Binding-site contacts:
Ligand atom O6 contacts residue GLU427 of chain 1.B at 2.6 Å (salt-bridge).
Ligand atom O4 contacts residue TRP428 of chain 1.B at 3.0 Å (h-bond).
Ligand atom C3 contacts residue GLU373 of chain 1.B at 3.5 Å.
Ligand atom N1 contacts residue TYR317 of chain 1.B at 3.8 Å.
Ligand atom O2 contacts residue HIS143 of chain 1.B at 3.4 Å (h-bond).
Ligand atom C6 contacts residue TYR317 of chain 1.B at 3.8 Å (hydrophobic).
Ligand atom C3 contacts residue HIS143 of chain 1.B at 3.8 Å.
Ligand atom C3 contacts residue GLN42 of chain 1.B at 3.7 Å.
Ligand atom O3 contacts residue TRP428 of chain 1.B at 3.0 Å (h-bond).
Ligand atom C4 contacts residue GLU427 of chain 1.B at 3.4 Å.
Ligand atom C4 contacts residue TRP420 of chain 1.B at 3.6 Å (hydrophobic).
Ligand atom O2 contacts residue GLU188 of chain 1.B at 3.6 Å (salt-bridge).
Ligand atom O7 contacts residue GLU188 of chain 1.B at 3.4 Å (salt-bridge).
Ligand atom C6 contacts residue GLU427 of chain 1.B at 3.4 Å.
Ligand atom O7 contacts residue TYR317 of chain 1.B at 3.4 Å.
Ligand atom O3 contacts residue TRP420 of chain 1.B at 3.6 Å.
Ligand atom C3 contacts residue TRP420 of chain 1.B at 3.8 Å (hydrophobic).
Ligand atom C5 contacts residue TRP420 of chain 1.B at 3.5 Å (hydrophobic).
Ligand atom N5 contacts residue GLU373 of chain 1.B at 3.2 Å (salt-bridge).
Ligand atom N5 contacts residue TYR317 of chain 1.B at 3.2 Å (h-bond).
Ligand atom O6 contacts residue TRP346 of chain 1.B at 3.5 Å.
Ligand atom O2 contacts residue ASN187 of chain 1.B at 3.0 Å (h-bond).
Ligand atom C2 contacts residue TRP144 of chain 1.B at 3.8 Å (hydrophobic).
Ligand atom O3 contacts residue HIS143 of chain 1.B at 2.9 Å (h-bond).
Ligand atom C6 contacts residue TRP420 of chain 1.B at 3.5 Å (hydrophobic).
Ligand atom O2 contacts residue GLU373 of chain 1.B at 2.7 Å (salt-bridge).
Ligand atom O4 contacts residue GLU427 of chain 1.B at 2.8 Å (salt-bridge).
Ligand atom O6 contacts residue PHE436 of chain 1.B at 3.4 Å.
Ligand atom C5 contacts residue TYR317 of chain 1.B at 3.3 Å (hydrophobic).
Ligand atom C2 contacts residue GLU188 of chain 1.B at 3.7 Å.
Ligand atom C6 contacts residue PHE436 of chain 1.B at 3.5 Å (hydrophobic).
Ligand atom C5 contacts residue GLU373 of chain 1.B at 3.5 Å.
Ligand atom O3 contacts residue GLN42 of chain 1.B at 2.5 Å (h-bond).
Ligand atom C1 contacts residue GLU373 of chain 1.B at 3.0 Å.
Ligand atom C4 contacts residue TRP428 of chain 1.B at 3.8 Å (hydrophobic).
Ligand atom C3 contacts residue TRP428 of chain 1.B at 3.8 Å (hydrophobic).
Ligand atom C2 contacts residue GLU373 of chain 1.B at 3.4 Å.
Ligand atom C1 contacts residue GLU188 of chain 1.B at 3.7 Å.
Ligand atom N1 contacts residue GLU373 of chain 1.B at 3.5 Å (salt-bridge).
Ligand atom N1 contacts residue GLU188 of chain 1.B at 2.7 Å (salt-bridge).

This protein binds this small molecule.
Small molecule (SMILES): OC[C@H]1NC(=NO)[C@H](O)[C@@H](O)[C@H]1O

Sequence of chain 1.B:
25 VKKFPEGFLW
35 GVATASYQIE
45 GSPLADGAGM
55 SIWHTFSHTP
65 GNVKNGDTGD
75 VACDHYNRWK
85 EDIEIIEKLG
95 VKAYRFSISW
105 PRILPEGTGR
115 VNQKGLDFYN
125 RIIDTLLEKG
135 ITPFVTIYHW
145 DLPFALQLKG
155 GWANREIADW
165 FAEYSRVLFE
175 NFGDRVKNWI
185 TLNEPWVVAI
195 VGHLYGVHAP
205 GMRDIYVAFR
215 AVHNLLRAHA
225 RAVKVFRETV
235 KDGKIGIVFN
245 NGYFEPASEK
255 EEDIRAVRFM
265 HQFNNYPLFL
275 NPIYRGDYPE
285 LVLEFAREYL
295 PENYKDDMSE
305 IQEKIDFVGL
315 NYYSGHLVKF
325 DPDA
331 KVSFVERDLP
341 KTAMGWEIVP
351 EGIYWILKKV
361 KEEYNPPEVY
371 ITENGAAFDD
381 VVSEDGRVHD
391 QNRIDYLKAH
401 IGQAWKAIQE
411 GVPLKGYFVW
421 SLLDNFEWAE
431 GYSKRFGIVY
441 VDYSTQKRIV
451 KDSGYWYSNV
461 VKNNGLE